This small molecule binds to this protein.
Small molecule (SMILES): CC(=O)N[C@@H]1[C@@H](O)[C@H](O[C@@H]2O[C@H](CO)[C@H](O)[C@H](O[C@]3(C(=O)O)C[C@H](O)[C@@H](NC(C)=O)[C@H]([C@H](O)[C@H](O)CO)O3)[C@H]2O)[C@@H](CO)O[C@H]1O

Sequence of chain 38.A:
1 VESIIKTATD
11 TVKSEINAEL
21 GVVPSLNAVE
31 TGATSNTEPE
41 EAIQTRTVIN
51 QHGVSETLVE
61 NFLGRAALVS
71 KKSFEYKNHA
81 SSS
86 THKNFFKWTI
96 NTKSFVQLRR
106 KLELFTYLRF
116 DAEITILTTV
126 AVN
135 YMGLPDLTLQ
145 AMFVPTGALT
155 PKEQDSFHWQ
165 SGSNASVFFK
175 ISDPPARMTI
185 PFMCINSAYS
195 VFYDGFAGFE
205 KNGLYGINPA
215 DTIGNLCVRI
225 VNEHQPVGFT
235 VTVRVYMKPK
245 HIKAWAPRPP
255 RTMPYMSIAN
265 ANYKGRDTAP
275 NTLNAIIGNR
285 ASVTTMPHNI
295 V

Sequence of chain 38.C:
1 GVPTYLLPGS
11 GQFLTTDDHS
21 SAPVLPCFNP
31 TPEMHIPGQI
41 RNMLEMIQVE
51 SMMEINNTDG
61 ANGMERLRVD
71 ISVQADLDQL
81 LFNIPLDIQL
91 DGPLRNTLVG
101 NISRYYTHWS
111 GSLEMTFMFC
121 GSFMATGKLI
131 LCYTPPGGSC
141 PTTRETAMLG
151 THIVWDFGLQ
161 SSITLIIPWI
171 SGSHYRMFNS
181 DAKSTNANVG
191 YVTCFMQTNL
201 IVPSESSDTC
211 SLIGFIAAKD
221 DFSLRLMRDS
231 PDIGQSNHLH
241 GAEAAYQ

Binding-site contacts:
Ligand atom C6 contacts residue GLY282 of chain 38.A at 3.6 Å.
Ligand atom C5 contacts residue PRO274 of chain 38.A at 3.9 Å (hydrophobic).
Ligand atom C5 contacts residue GLY282 of chain 38.A at 3.8 Å.
Ligand atom O4 contacts residue ASN275 of chain 38.A at 3.0 Å (h-bond).
Ligand atom O2 contacts residue ASP91 of chain 38.C at 2.5 Å (salt-bridge).
Ligand atom C6 contacts residue ASN283 of chain 38.A at 3.8 Å.
Ligand atom O6 contacts residue PRO274 of chain 38.A at 3.6 Å.
Ligand atom C5 contacts residue ASN283 of chain 38.A at 3.8 Å.
Ligand atom O10 contacts residue ARG270 of chain 38.A at 3.6 Å.
Ligand atom O2 contacts residue GLY282 of chain 38.A at 3.8 Å.
Ligand atom C5 contacts residue PRO231 of chain 38.C at 3.7 Å (hydrophobic).
Ligand atom N5 contacts residue ASN275 of chain 38.A at 3.4 Å (h-bond).
Ligand atom C4 contacts residue PRO231 of chain 38.C at 3.6 Å (hydrophobic).
Ligand atom O1B contacts residue ARG104 of chain 38.C at 3.0 Å (salt-bridge).
Ligand atom C10 contacts residue PRO231 of chain 38.C at 3.8 Å (hydrophobic).
Ligand atom O4 contacts residue ARG95 of chain 38.C at 3.5 Å.
Ligand atom C11 contacts residue ILE233 of chain 38.C at 3.6 Å (hydrophobic).
Ligand atom C1 contacts residue ASN283 of chain 38.A at 3.4 Å.
Ligand atom O6 contacts residue ALA273 of chain 38.A at 3.7 Å.
Ligand atom C4 contacts residue ASP232 of chain 38.C at 3.4 Å.
Ligand atom O6 contacts residue GLY282 of chain 38.A at 3.5 Å.
Ligand atom C4 contacts residue ASN275 of chain 38.A at 3.7 Å.
Ligand atom C11 contacts residue PRO231 of chain 38.C at 3.5 Å (hydrophobic).
Ligand atom O4 contacts residue PRO231 of chain 38.C at 3.9 Å.
Ligand atom O5 contacts residue ASN283 of chain 38.A at 3.7 Å.
Ligand atom O4 contacts residue ASP232 of chain 38.C at 2.8 Å (salt-bridge).
Ligand atom O3 contacts residue ASP91 of chain 38.C at 3.5 Å.
Ligand atom O7 contacts residue PRO274 of chain 38.A at 3.6 Å.
Ligand atom C10 contacts residue ASN275 of chain 38.A at 3.3 Å.
Ligand atom C11 contacts residue ASP232 of chain 38.C at 3.6 Å.
Ligand atom O6 contacts residue ASN283 of chain 38.A at 3.0 Å (h-bond).
Ligand atom O2 contacts residue PRO274 of chain 38.A at 3.4 Å.
Ligand atom C3 contacts residue ARG104 of chain 38.C at 3.8 Å.
Ligand atom O10 contacts residue ASN275 of chain 38.A at 3.0 Å (h-bond).
Ligand atom C1 contacts residue ARG104 of chain 38.C at 3.8 Å.
Ligand atom C11 contacts residue GLY234 of chain 38.C at 3.8 Å.
Ligand atom C5 contacts residue ASN275 of chain 38.A at 3.5 Å.
Ligand atom N5 contacts residue PRO231 of chain 38.C at 3.0 Å (h-bond).
Ligand atom C2 contacts residue ASP91 of chain 38.C at 3.2 Å.
Ligand atom C6 contacts residue ALA273 of chain 38.A at 3.8 Å (hydrophobic).